Sequence of chain 1.A:
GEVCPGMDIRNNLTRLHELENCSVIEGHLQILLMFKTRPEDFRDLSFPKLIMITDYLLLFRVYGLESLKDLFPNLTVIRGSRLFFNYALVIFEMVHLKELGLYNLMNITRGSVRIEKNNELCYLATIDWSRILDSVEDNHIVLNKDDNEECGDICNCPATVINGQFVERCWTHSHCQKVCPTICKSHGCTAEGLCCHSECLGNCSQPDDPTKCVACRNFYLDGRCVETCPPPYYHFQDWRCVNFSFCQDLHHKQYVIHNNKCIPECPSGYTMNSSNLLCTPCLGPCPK

The protein below binds the small molecule below.
Small molecule (SMILES): CC(=O)N[C@H]1[C@H](O[C@H]2[C@H](O)[C@@H](NC(C)=O)CO[C@@H]2CO)O[C@H](CO)[C@@H](O[C@@H]2O[C@H](CO)[C@@H](O)[C@H](O)[C@@H]2O)[C@@H]1O

Binding-site contacts:
Ligand atom O7 contacts residue ASN255 of chain 1.A at 3.6 Å.
Ligand atom O5 contacts residue PHE258 of chain 1.A at 4.2 Å.
Ligand atom C5 contacts residue PHE258 of chain 1.A at 4.4 Å (hydrophobic).
Ligand atom C4 contacts residue ASN255 of chain 1.A at 4.1 Å.
Ligand atom C7 contacts residue ASN255 of chain 1.A at 3.5 Å.
Ligand atom C5 contacts residue ASN255 of chain 1.A at 3.6 Å.
Ligand atom O5 contacts residue ASN255 of chain 1.A at 2.2 Å (h-bond).
Ligand atom C2 contacts residue ASN255 of chain 1.A at 2.5 Å.
Ligand atom N2 contacts residue ASN255 of chain 1.A at 3.0 Å (h-bond).
Ligand atom C1 contacts residue ASN255 of chain 1.A at 1.4 Å.
Ligand atom C1 contacts residue SER257 of chain 1.A at 4.5 Å.
Ligand atom C6 contacts residue PHE258 of chain 1.A at 4.1 Å (hydrophobic).
Ligand atom C3 contacts residue ASN255 of chain 1.A at 3.8 Å.